Sequence of chain 1.B:
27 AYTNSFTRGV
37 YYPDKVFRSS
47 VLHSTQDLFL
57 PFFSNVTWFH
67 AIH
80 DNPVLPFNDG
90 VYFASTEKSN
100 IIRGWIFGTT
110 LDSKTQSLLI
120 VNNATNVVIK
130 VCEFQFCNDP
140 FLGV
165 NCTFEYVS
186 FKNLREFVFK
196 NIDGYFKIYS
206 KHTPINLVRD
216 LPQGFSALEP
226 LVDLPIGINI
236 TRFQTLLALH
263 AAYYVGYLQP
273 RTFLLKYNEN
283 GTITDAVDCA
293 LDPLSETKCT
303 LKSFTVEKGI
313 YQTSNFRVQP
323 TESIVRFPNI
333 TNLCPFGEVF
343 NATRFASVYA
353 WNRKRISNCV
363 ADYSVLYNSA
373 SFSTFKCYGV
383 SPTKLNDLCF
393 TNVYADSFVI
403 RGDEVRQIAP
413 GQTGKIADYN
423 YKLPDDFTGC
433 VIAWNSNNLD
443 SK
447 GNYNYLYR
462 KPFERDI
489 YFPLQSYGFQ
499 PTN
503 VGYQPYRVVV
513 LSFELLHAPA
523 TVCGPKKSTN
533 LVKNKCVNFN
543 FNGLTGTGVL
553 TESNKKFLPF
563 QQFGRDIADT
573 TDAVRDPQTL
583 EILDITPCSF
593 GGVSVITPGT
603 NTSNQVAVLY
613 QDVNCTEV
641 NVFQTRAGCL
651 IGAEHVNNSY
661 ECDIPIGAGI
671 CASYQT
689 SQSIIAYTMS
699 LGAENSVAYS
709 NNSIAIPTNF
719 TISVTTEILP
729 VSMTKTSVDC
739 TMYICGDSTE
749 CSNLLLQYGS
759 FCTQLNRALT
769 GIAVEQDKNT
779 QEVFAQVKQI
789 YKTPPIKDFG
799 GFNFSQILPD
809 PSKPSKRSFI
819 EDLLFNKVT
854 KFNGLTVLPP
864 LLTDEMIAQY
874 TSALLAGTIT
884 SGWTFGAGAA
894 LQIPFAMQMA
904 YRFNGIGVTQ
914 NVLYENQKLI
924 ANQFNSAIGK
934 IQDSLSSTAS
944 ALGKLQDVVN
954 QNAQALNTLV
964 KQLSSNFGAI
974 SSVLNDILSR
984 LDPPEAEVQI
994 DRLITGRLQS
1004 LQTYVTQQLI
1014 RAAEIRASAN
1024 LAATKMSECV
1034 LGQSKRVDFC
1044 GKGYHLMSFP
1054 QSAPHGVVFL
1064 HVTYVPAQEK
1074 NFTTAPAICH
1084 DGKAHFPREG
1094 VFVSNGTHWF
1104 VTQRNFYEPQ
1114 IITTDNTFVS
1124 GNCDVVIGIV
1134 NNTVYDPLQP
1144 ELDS

The small molecule below binds the protein below.
Small molecule (SMILES): CC(=O)N[C@@H]1[C@@H](O)[C@H](O)[C@@H](CO)O[C@H]1O

Binding-site contacts:
Ligand atom C4 contacts residue ASN61 of chain 1.B at 4.2 Å.
Ligand atom C3 contacts residue ASN61 of chain 1.B at 3.8 Å.
Ligand atom O7 contacts residue ASN61 of chain 1.B at 3.1 Å (h-bond).
Ligand atom N2 contacts residue ASN61 of chain 1.B at 2.9 Å (h-bond).
Ligand atom O5 contacts residue ASN61 of chain 1.B at 2.4 Å (h-bond).
Ligand atom C7 contacts residue ASN61 of chain 1.B at 3.2 Å.
Ligand atom C1 contacts residue ASN61 of chain 1.B at 1.4 Å.
Ligand atom C5 contacts residue ASN61 of chain 1.B at 3.7 Å.
Ligand atom C2 contacts residue ASN61 of chain 1.B at 2.5 Å.
Ligand atom C8 contacts residue ASN61 of chain 1.B at 4.3 Å.